Sequence of chain 49.E:
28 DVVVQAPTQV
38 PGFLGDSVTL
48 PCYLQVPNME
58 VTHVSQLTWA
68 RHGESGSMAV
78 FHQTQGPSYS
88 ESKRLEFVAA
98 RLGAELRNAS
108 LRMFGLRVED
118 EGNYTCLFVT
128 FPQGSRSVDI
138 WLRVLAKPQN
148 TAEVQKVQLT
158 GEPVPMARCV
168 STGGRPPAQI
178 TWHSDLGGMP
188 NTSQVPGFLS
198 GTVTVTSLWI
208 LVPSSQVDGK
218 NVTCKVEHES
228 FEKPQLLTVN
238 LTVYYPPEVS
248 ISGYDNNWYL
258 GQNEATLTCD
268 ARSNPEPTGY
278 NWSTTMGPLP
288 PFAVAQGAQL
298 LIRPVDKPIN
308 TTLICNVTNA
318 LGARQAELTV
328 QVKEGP

Binding-site contacts:
Ligand atom O7 contacts residue GLY216 of chain 49.E at 3.9 Å.
Ligand atom C8 contacts residue NAG1 of chain 49.I at 4.3 Å.
Ligand atom N2 contacts residue ASN237 of chain 49.E at 3.1 Å (h-bond).
Ligand atom C7 contacts residue NAG1 of chain 49.I at 4.4 Å.
Ligand atom C1 contacts residue GLY216 of chain 49.E at 4.3 Å.
Ligand atom C1 contacts residue ASN237 of chain 49.E at 1.4 Å.
Ligand atom C7 contacts residue ASN237 of chain 49.E at 3.7 Å.
Ligand atom C2 contacts residue GLY216 of chain 49.E at 3.9 Å.
Ligand atom C5 contacts residue ASN237 of chain 49.E at 3.6 Å.
Ligand atom C8 contacts residue ASN218 of chain 49.E at 2.8 Å.
Ligand atom O5 contacts residue ASN237 of chain 49.E at 2.3 Å (h-bond).
Ligand atom O6 contacts residue ASN237 of chain 49.E at 4.4 Å.
Ligand atom C8 contacts residue LYS217 of chain 49.E at 3.9 Å.
Ligand atom N2 contacts residue GLY216 of chain 49.E at 2.6 Å (h-bond).
Ligand atom C2 contacts residue ASN237 of chain 49.E at 2.6 Å.
Ligand atom C7 contacts residue GLY216 of chain 49.E at 2.7 Å.
Ligand atom O7 contacts residue ASN218 of chain 49.E at 3.5 Å (h-bond).
Ligand atom O7 contacts residue NAG1 of chain 49.I at 3.7 Å.
Ligand atom N2 contacts residue ASN218 of chain 49.E at 4.4 Å.
Ligand atom C3 contacts residue ASN237 of chain 49.E at 3.9 Å.
Ligand atom C8 contacts residue GLY216 of chain 49.E at 2.1 Å.
Ligand atom C7 contacts residue ASN218 of chain 49.E at 3.4 Å.
Ligand atom C4 contacts residue ASN237 of chain 49.E at 4.3 Å.
Ligand atom O7 contacts residue ASN237 of chain 49.E at 3.8 Å.

A protein and the small-molecule ligand that binds it are described below.
Small molecule (SMILES): CC(=O)N[C@H]1[C@H](O[C@H]2[C@H](O)[C@@H](NC(C)=O)CO[C@@H]2CO)O[C@H](CO)[C@@H](O[C@@H]2O[C@H](CO)[C@@H](O)[C@H](O)[C@@H]2O)[C@@H]1O